Sequence of chain 1.B:
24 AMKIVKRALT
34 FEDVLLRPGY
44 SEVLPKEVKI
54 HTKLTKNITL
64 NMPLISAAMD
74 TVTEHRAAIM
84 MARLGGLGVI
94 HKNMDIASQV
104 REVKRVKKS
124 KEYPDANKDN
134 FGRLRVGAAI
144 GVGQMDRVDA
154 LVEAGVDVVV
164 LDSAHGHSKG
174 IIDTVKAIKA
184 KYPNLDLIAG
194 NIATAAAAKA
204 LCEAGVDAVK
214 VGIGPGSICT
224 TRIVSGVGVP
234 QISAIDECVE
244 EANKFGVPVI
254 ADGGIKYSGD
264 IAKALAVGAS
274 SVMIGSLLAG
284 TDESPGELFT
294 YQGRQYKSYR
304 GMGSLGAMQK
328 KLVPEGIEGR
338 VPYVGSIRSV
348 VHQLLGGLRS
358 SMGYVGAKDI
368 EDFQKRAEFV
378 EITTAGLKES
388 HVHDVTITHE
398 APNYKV

The protein below binds the small molecule below.
Small molecule (SMILES): O=c1[nH]cnc2c1ncn2[C@@H]1O[C@H](COP(=O)(O)O)[C@@H](O)[C@H]1O

Sequence of chain 4.B:
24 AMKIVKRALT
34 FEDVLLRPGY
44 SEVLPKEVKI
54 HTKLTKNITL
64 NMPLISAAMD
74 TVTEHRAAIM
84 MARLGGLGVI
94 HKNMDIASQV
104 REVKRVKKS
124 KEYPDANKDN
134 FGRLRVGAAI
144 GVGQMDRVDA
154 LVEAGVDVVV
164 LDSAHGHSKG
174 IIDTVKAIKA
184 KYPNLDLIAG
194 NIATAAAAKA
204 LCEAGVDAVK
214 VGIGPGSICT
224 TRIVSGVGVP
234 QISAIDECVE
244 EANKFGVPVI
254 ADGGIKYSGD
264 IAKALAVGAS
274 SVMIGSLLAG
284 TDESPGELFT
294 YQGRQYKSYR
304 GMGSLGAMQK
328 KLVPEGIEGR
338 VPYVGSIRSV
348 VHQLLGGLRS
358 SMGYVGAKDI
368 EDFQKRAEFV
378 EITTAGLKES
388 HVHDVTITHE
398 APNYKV

Binding-site contacts:
Ligand atom C8 contacts residue ILE221 of chain 1.B at 3.6 Å (hydrophobic).
Ligand atom N7 contacts residue ILE221 of chain 1.B at 3.3 Å.
Ligand atom O3' contacts residue ALA70 of chain 1.B at 3.6 Å.
Ligand atom N1 contacts residue 8KY1 of chain 1.O at 3.4 Å.
Ligand atom C5' contacts residue TYR302 of chain 1.B at 3.6 Å (hydrophobic).
Ligand atom O2P contacts residue SER279 of chain 1.B at 3.6 Å (h-bond).
Ligand atom O3P contacts residue GLY219 of chain 1.B at 3.5 Å.
Ligand atom N1 contacts residue GLU332 of chain 1.B at 2.9 Å (salt-bridge).
Ligand atom N3 contacts residue CYS222 of chain 1.B at 3.5 Å.
Ligand atom C2 contacts residue CYS222 of chain 1.B at 3.2 Å (hydrophobic).
Ligand atom O1P contacts residue SER220 of chain 1.B at 3.0 Å (h-bond).
Ligand atom P contacts residue SER279 of chain 1.B at 3.8 Å.
Ligand atom O6 contacts residue GLY304 of chain 1.B at 3.4 Å.
Ligand atom O3' contacts residue ASP255 of chain 1.B at 2.3 Å (salt-bridge).
Ligand atom O3P contacts residue SER220 of chain 1.B at 2.9 Å (h-bond).
Ligand atom N7 contacts residue MET305 of chain 1.B at 3.1 Å (h-bond).
Ligand atom O6 contacts residue GLY306 of chain 1.B at 2.6 Å (h-bond).
Ligand atom O6 contacts residue MET305 of chain 1.B at 3.2 Å (h-bond).
Ligand atom C4 contacts residue ILE221 of chain 1.B at 3.5 Å (hydrophobic).
Ligand atom C6 contacts residue ILE221 of chain 1.B at 3.7 Å (hydrophobic).
Ligand atom O3P contacts residue GLY257 of chain 1.B at 3.1 Å (h-bond).
Ligand atom C5 contacts residue ILE221 of chain 1.B at 3.2 Å (hydrophobic).
Ligand atom C8 contacts residue MET72 of chain 1.B at 3.4 Å (hydrophobic).
Ligand atom N7 contacts residue MET72 of chain 1.B at 3.5 Å.
Ligand atom O5' contacts residue GLY256 of chain 1.B at 3.4 Å.
Ligand atom C4' contacts residue ASP255 of chain 1.B at 3.6 Å.
Ligand atom C2 contacts residue GLU332 of chain 1.B at 3.6 Å.
Ligand atom O2P contacts residue GLY278 of chain 1.B at 2.9 Å (h-bond).
Ligand atom C3' contacts residue ASP255 of chain 1.B at 3.4 Å.
Ligand atom C2 contacts residue 8KY1 of chain 1.O at 3.4 Å.
Ligand atom C6 contacts residue GLY306 of chain 1.B at 3.7 Å.
Ligand atom N7 contacts residue GLY304 of chain 1.B at 3.5 Å.
Ligand atom N9 contacts residue ILE221 of chain 1.B at 3.7 Å.
Ligand atom O3' contacts residue MET276 of chain 1.B at 3.6 Å (h-bond).
Ligand atom O1P contacts residue GLY278 of chain 1.B at 3.5 Å.
Ligand atom C2' contacts residue ASP255 of chain 1.B at 3.8 Å.
Ligand atom O5' contacts residue GLY219 of chain 1.B at 3.5 Å.
Ligand atom O1P contacts residue TYR302 of chain 1.B at 2.5 Å (h-bond).
Ligand atom O1P contacts residue SER279 of chain 1.B at 2.8 Å (h-bond).
Ligand atom O2' contacts residue ASP255 of chain 1.B at 2.5 Å (salt-bridge).